Binding-site contacts:
Ligand atom C5 contacts residue SER392 of chain 1.I at 4.3 Å.
Ligand atom C3 contacts residue NAG1 of chain 1.VA at 4.0 Å.
Ligand atom O5 contacts residue ASN390 of chain 1.I at 2.5 Å (h-bond).
Ligand atom C4 contacts residue ASN390 of chain 1.I at 4.3 Å.
Ligand atom O7 contacts residue ASN390 of chain 1.I at 4.0 Å.
Ligand atom N2 contacts residue NAG1 of chain 1.VA at 4.1 Å.
Ligand atom C5 contacts residue ASN390 of chain 1.I at 3.8 Å.
Ligand atom C8 contacts residue NAG1 of chain 1.VA at 4.1 Å.
Ligand atom C1 contacts residue SER392 of chain 1.I at 3.5 Å.
Ligand atom C2 contacts residue ASN390 of chain 1.I at 2.5 Å.
Ligand atom C1 contacts residue ASN390 of chain 1.I at 1.5 Å.
Ligand atom O5 contacts residue SER392 of chain 1.I at 3.9 Å.
Ligand atom C7 contacts residue ASN390 of chain 1.I at 3.6 Å.
Ligand atom O4 contacts residue NAG1 of chain 1.VA at 4.3 Å.
Ligand atom C8 contacts residue THR377 of chain 1.I at 4.2 Å.
Ligand atom C8 contacts residue ASN390 of chain 1.I at 4.5 Å.
Ligand atom N2 contacts residue ASN390 of chain 1.I at 2.9 Å (h-bond).
Ligand atom C3 contacts residue ASN390 of chain 1.I at 3.9 Å.
Ligand atom O3 contacts residue NAG1 of chain 1.VA at 3.2 Å (h-bond).

Sequence of chain 1.I:
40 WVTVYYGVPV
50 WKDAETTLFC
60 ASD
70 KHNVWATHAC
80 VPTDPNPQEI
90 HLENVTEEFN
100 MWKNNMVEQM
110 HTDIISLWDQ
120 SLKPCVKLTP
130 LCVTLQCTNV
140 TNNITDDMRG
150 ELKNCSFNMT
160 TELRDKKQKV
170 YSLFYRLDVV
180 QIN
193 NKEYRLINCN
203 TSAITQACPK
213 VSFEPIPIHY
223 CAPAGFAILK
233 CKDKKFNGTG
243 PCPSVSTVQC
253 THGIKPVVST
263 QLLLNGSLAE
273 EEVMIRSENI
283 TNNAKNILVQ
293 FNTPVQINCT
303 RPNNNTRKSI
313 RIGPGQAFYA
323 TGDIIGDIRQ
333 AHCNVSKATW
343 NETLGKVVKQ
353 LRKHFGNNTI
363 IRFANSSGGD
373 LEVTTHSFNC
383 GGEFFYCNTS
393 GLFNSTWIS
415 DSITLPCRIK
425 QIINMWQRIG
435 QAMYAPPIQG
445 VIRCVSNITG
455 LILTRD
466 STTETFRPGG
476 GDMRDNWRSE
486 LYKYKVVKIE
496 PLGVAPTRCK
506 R

This small molecule binds to this protein.
Small molecule (SMILES): CC(=O)N[C@@H]1[C@@H](O)[C@H](O)[C@@H](CO)O[C@H]1O